A protein and the small-molecule ligand that binds it are described below.
Small molecule (SMILES): CC(=O)N[C@@H]1[C@@H](O)[C@H](O)[C@@H](CO)O[C@H]1O

Sequence of chain 1.C:
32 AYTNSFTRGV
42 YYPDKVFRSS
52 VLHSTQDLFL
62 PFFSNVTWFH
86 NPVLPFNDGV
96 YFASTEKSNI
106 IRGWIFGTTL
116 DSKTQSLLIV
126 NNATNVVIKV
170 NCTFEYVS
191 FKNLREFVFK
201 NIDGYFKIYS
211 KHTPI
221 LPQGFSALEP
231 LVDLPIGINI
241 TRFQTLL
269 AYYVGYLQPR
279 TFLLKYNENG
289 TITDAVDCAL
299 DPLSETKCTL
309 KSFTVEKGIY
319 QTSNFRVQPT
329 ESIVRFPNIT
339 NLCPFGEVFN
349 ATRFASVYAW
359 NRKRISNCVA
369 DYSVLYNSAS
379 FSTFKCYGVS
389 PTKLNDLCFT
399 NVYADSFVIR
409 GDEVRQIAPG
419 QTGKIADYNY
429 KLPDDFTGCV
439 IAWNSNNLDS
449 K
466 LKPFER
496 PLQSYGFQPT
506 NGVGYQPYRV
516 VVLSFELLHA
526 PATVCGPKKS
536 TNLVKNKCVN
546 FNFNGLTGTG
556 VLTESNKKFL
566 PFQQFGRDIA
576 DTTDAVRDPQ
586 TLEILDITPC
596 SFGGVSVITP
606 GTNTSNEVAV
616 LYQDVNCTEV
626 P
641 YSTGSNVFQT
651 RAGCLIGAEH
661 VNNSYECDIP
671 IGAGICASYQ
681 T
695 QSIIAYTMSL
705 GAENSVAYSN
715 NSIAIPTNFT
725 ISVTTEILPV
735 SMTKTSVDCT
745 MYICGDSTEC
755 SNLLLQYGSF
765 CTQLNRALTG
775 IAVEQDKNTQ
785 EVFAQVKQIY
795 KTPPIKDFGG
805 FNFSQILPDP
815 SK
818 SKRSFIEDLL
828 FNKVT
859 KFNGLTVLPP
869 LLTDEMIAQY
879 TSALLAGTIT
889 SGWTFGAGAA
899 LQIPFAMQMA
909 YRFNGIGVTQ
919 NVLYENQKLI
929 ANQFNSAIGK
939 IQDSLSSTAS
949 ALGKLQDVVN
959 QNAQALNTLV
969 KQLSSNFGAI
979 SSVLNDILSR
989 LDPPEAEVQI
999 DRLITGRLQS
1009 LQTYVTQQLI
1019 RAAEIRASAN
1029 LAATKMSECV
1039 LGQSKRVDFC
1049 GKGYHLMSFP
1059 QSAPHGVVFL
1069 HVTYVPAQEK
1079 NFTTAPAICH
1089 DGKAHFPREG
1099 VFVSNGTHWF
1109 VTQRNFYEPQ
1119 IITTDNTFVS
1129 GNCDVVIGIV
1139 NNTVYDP

Binding-site contacts:
Ligand atom C1 contacts residue SER808 of chain 1.C at 3.3 Å.
Ligand atom C2 contacts residue ASN806 of chain 1.C at 2.5 Å.
Ligand atom C4 contacts residue ASN806 of chain 1.C at 4.2 Å.
Ligand atom N2 contacts residue ASN806 of chain 1.C at 3.0 Å (h-bond).
Ligand atom O5 contacts residue ASN806 of chain 1.C at 2.3 Å (h-bond).
Ligand atom C5 contacts residue SER808 of chain 1.C at 3.6 Å.
Ligand atom C5 contacts residue ASN806 of chain 1.C at 3.6 Å.
Ligand atom C6 contacts residue SER808 of chain 1.C at 4.0 Å.
Ligand atom C7 contacts residue ASN806 of chain 1.C at 3.1 Å.
Ligand atom O6 contacts residue GLN809 of chain 1.C at 3.8 Å.
Ligand atom O7 contacts residue ASN806 of chain 1.C at 3.1 Å (h-bond).
Ligand atom C1 contacts residue ASN806 of chain 1.C at 1.4 Å.
Ligand atom C8 contacts residue ASN806 of chain 1.C at 3.8 Å.
Ligand atom O5 contacts residue SER808 of chain 1.C at 3.1 Å (h-bond).
Ligand atom C3 contacts residue ASN806 of chain 1.C at 3.8 Å.